The protein below binds the small molecule below.
Small molecule (SMILES): CC(=O)N[C@H]1[C@H](O[C@H]2[C@H](O)[C@@H](NC(C)=O)CO[C@@H]2CO)O[C@H](CO)[C@@H](O)[C@@H]1O

Sequence of chain 1.E:
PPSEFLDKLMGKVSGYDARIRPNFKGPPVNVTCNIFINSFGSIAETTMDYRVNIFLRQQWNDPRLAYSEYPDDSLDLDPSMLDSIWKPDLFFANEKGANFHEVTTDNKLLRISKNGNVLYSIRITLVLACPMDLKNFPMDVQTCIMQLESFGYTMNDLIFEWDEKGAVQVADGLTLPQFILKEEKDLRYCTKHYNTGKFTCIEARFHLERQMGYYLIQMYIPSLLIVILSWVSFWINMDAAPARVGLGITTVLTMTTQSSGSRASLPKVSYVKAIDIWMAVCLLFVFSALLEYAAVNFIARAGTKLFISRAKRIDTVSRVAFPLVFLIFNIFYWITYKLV

Binding-site contacts:
Ligand atom O7 contacts residue PRO60 of chain 1.E at 4.5 Å.
Ligand atom O5 contacts residue ASN62 of chain 1.E at 2.4 Å (h-bond).
Ligand atom C3 contacts residue PRO60 of chain 1.E at 4.0 Å (hydrophobic).
Ligand atom C5 contacts residue ASN62 of chain 1.E at 3.7 Å.
Ligand atom N2 contacts residue VAL61 of chain 1.E at 4.3 Å.
Ligand atom C8 contacts residue PRO60 of chain 1.E at 3.3 Å (hydrophobic).
Ligand atom C1 contacts residue ASN62 of chain 1.E at 1.5 Å.
Ligand atom O7 contacts residue ASN62 of chain 1.E at 3.5 Å (h-bond).
Ligand atom C2 contacts residue PRO60 of chain 1.E at 3.4 Å (hydrophobic).
Ligand atom C8 contacts residue ASN55 of chain 1.E at 3.4 Å.
Ligand atom C3 contacts residue PRO59 of chain 1.E at 4.2 Å (hydrophobic).
Ligand atom C2 contacts residue ASN62 of chain 1.E at 2.6 Å.
Ligand atom C8 contacts residue VAL61 of chain 1.E at 3.8 Å (hydrophobic).
Ligand atom C7 contacts residue PRO60 of chain 1.E at 3.3 Å (hydrophobic).
Ligand atom C8 contacts residue ASN62 of chain 1.E at 4.3 Å.
Ligand atom C7 contacts residue PRO59 of chain 1.E at 4.0 Å (hydrophobic).
Ligand atom N2 contacts residue PRO59 of chain 1.E at 4.0 Å.
Ligand atom O3 contacts residue PRO59 of chain 1.E at 3.5 Å.
Ligand atom C4 contacts residue ASN62 of chain 1.E at 4.3 Å.
Ligand atom C8 contacts residue PRO59 of chain 1.E at 4.0 Å (hydrophobic).
Ligand atom C7 contacts residue ASN62 of chain 1.E at 3.4 Å.
Ligand atom N2 contacts residue ASN62 of chain 1.E at 3.0 Å (h-bond).
Ligand atom C3 contacts residue ASN62 of chain 1.E at 3.9 Å.
Ligand atom C1 contacts residue PRO60 of chain 1.E at 3.4 Å (hydrophobic).
Ligand atom N2 contacts residue PRO60 of chain 1.E at 2.4 Å (h-bond).